The protein below binds the small molecule below.
Small molecule (SMILES): N[C@@H](CCC(=O)O)C(=O)O

Sequence of chain 1.C:
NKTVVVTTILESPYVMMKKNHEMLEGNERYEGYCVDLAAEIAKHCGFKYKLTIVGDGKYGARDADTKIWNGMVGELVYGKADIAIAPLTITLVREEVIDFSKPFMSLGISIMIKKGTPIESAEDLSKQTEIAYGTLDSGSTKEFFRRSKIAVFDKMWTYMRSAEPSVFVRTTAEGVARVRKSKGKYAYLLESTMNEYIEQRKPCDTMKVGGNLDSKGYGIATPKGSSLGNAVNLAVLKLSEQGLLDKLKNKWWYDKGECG

Binding-site contacts:
Ligand atom N contacts residue TYR220 of chain 1.C at 3.8 Å.
Ligand atom CG contacts residue TYR61 of chain 1.C at 4.2 Å (hydrophobic).
Ligand atom O contacts residue ARG96 of chain 1.C at 2.8 Å (salt-bridge).
Ligand atom CA contacts residue TYR61 of chain 1.C at 4.1 Å (hydrophobic).
Ligand atom O contacts residue GLY141 of chain 1.C at 3.2 Å.
Ligand atom OXT contacts residue ARG96 of chain 1.C at 2.8 Å (salt-bridge).
Ligand atom CB contacts residue GLU193 of chain 1.C at 4.0 Å.
Ligand atom OXT contacts residue TYR61 of chain 1.C at 3.6 Å.
Ligand atom OE1 contacts residue LEU138 of chain 1.C at 4.0 Å.
Ligand atom CB contacts residue TYR61 of chain 1.C at 3.5 Å (hydrophobic).
Ligand atom OXT contacts residue PRO89 of chain 1.C at 3.8 Å.
Ligand atom OE1 contacts residue GLY141 of chain 1.C at 3.7 Å.
Ligand atom N contacts residue TYR61 of chain 1.C at 4.1 Å.
Ligand atom O contacts residue TYR61 of chain 1.C at 3.4 Å.
Ligand atom CG contacts residue LEU138 of chain 1.C at 3.6 Å (hydrophobic).
Ligand atom N contacts residue PRO89 of chain 1.C at 2.9 Å (h-bond).
Ligand atom OXT contacts residue THR91 of chain 1.C at 2.9 Å (h-bond).
Ligand atom CA contacts residue GLU193 of chain 1.C at 3.4 Å.
Ligand atom OE1 contacts residue THR143 of chain 1.C at 3.1 Å (h-bond).
Ligand atom N contacts residue GLU193 of chain 1.C at 2.7 Å (salt-bridge).
Ligand atom CD contacts residue GLU193 of chain 1.C at 3.9 Å.
Ligand atom CB contacts residue LEU138 of chain 1.C at 3.9 Å (hydrophobic).
Ligand atom C contacts residue SER142 of chain 1.C at 3.3 Å.
Ligand atom O contacts residue SER142 of chain 1.C at 2.9 Å (h-bond).
Ligand atom CD contacts residue LEU138 of chain 1.C at 3.9 Å (hydrophobic).
Ligand atom OE1 contacts residue SER142 of chain 1.C at 3.3 Å (h-bond).
Ligand atom N contacts residue THR91 of chain 1.C at 2.9 Å (h-bond).
Ligand atom C contacts residue THR91 of chain 1.C at 3.7 Å.
Ligand atom CA contacts residue SER142 of chain 1.C at 3.3 Å.
Ligand atom CA contacts residue THR91 of chain 1.C at 3.5 Å.
Ligand atom CA contacts residue PRO89 of chain 1.C at 4.1 Å (hydrophobic).
Ligand atom CG contacts residue GLU193 of chain 1.C at 3.5 Å.
Ligand atom OXT contacts residue LEU90 of chain 1.C at 3.6 Å.
Ligand atom CD contacts residue THR143 of chain 1.C at 3.2 Å.
Ligand atom OE2 contacts residue THR143 of chain 1.C at 2.6 Å (h-bond).
Ligand atom OE2 contacts residue GLU193 of chain 1.C at 3.8 Å.
Ligand atom C contacts residue ARG96 of chain 1.C at 3.4 Å.
Ligand atom N contacts residue SER142 of chain 1.C at 4.1 Å.
Ligand atom C contacts residue TYR61 of chain 1.C at 3.7 Å (hydrophobic).
Ligand atom OXT contacts residue SER142 of chain 1.C at 3.9 Å.